Sequence of chain 50.C:
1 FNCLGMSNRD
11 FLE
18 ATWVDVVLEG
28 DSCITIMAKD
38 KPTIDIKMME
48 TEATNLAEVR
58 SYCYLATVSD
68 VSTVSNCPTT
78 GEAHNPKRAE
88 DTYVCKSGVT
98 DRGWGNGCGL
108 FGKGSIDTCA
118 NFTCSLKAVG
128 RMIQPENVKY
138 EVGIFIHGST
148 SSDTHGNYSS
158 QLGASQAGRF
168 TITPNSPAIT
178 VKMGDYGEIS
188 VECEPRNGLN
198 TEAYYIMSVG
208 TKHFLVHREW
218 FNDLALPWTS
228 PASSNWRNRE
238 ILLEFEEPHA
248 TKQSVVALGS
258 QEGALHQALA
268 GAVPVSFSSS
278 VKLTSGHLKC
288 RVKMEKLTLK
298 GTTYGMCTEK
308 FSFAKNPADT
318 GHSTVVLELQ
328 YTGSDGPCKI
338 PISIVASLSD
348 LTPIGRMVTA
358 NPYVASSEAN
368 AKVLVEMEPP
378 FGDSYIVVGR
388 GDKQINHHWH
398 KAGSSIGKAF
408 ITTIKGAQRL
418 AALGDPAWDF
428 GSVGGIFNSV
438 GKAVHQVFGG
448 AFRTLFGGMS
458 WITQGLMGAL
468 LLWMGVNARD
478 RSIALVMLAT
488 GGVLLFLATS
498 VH

The protein below binds the small molecule below.
Small molecule (SMILES): CC(=O)N[C@@H]1[C@@H](O)[C@H](O)[C@@H](CO)O[C@H]1O

Binding-site contacts:
Ligand atom C1 contacts residue ASN154 of chain 50.C at 1.4 Å.
Ligand atom O5 contacts residue SER157 of chain 50.C at 3.8 Å.
Ligand atom C1 contacts residue SER157 of chain 50.C at 3.9 Å.
Ligand atom C8 contacts residue ASN154 of chain 50.C at 4.2 Å.
Ligand atom C2 contacts residue ASN154 of chain 50.C at 2.4 Å.
Ligand atom N2 contacts residue ASN154 of chain 50.C at 2.9 Å (h-bond).
Ligand atom C3 contacts residue ASN154 of chain 50.C at 3.8 Å.
Ligand atom C5 contacts residue ASN154 of chain 50.C at 3.7 Å.
Ligand atom O5 contacts residue ASN154 of chain 50.C at 2.4 Å (h-bond).
Ligand atom C4 contacts residue ASN154 of chain 50.C at 4.2 Å.
Ligand atom C7 contacts residue ASN154 of chain 50.C at 4.0 Å.